Sequence of chain 1.A:
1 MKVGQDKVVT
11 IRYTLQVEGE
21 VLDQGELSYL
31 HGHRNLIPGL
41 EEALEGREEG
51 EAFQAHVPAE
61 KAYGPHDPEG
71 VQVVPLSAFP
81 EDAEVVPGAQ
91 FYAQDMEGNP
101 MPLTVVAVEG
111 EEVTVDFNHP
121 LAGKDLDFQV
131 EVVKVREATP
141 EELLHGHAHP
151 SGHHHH

A small-molecule ligand and the protein it binds are described below.
Small molecule (SMILES): CC(C)C[C@H](NC(=O)[C@H](C)NC(=O)[C@H](CCCCN)NC(=O)[C@H](C)N)C(=O)N1CCC[C@H]1C(=O)N[C@@H](Cc1ccccc1)C(=O)N[C@@H](C)C=O

Binding-site contacts:
Ligand atom C contacts residue TYR63 of chain 1.A at 3.8 Å (hydrophobic).
Ligand atom O contacts residue TYR13 of chain 1.A at 3.9 Å.
Ligand atom C contacts residue HIS153 of chain 1.A at 3.9 Å.
Ligand atom CA contacts residue ASN35 of chain 1.A at 3.6 Å.
Ligand atom CB contacts residue ILE37 of chain 1.A at 3.9 Å (hydrophobic).
Ligand atom CB contacts residue LEU36 of chain 1.A at 4.0 Å (hydrophobic).
Ligand atom CG contacts residue PHE128 of chain 1.A at 3.6 Å (hydrophobic).
Ligand atom CB contacts residue TYR63 of chain 1.A at 4.0 Å (hydrophobic).
Ligand atom O contacts residue ILE37 of chain 1.A at 3.3 Å (h-bond).
Ligand atom O contacts residue LEU36 of chain 1.A at 3.5 Å.
Ligand atom CD contacts residue TYR63 of chain 1.A at 3.6 Å (hydrophobic).
Ligand atom CA contacts residue TYR63 of chain 1.A at 4.0 Å (hydrophobic).
Ligand atom C contacts residue LEU36 of chain 1.A at 3.8 Å (hydrophobic).
Ligand atom CA contacts residue TYR63 of chain 1.A at 4.1 Å (hydrophobic).
Ligand atom CD1 contacts residue HIS119 of chain 1.A at 3.2 Å.
Ligand atom CB contacts residue LEU36 of chain 1.A at 3.8 Å (hydrophobic).
Ligand atom CB contacts residue LEU121 of chain 1.A at 3.9 Å (hydrophobic).
Ligand atom CB contacts residue ASP23 of chain 1.A at 3.6 Å.
Ligand atom C contacts residue ASN35 of chain 1.A at 4.0 Å.
Ligand atom O contacts residue HIS153 of chain 1.A at 3.0 Å.
Ligand atom C contacts residue LEU121 of chain 1.A at 4.0 Å (hydrophobic).
Ligand atom CA contacts residue LEU27 of chain 1.A at 4.0 Å (hydrophobic).
Ligand atom N contacts residue ASN35 of chain 1.A at 3.4 Å (h-bond).
Ligand atom O contacts residue LEU121 of chain 1.A at 4.1 Å.
Ligand atom CG contacts residue LEU40 of chain 1.A at 4.0 Å (hydrophobic).
Ligand atom CB contacts residue TYR13 of chain 1.A at 3.7 Å (hydrophobic).
Ligand atom O contacts residue HIS156 of chain 1.A at 3.5 Å (h-bond).
Ligand atom CB contacts residue LEU15 of chain 1.A at 3.4 Å (hydrophobic).
Ligand atom O contacts residue TYR63 of chain 1.A at 2.8 Å (h-bond).
Ligand atom O contacts residue HIS156 of chain 1.A at 3.9 Å.
Ligand atom N contacts residue TYR63 of chain 1.A at 3.5 Å (h-bond).
Ligand atom CA contacts residue TYR63 of chain 1.A at 3.0 Å (hydrophobic).
Ligand atom CE1 contacts residue HIS119 of chain 1.A at 3.4 Å.
Ligand atom O contacts residue TYR63 of chain 1.A at 3.7 Å.
Ligand atom C contacts residue TYR63 of chain 1.A at 3.5 Å (hydrophobic).
Ligand atom O contacts residue HIS119 of chain 1.A at 3.2 Å.
Ligand atom C contacts residue TYR63 of chain 1.A at 3.9 Å (hydrophobic).
Ligand atom N contacts residue TYR63 of chain 1.A at 2.6 Å (h-bond).
Ligand atom CD2 contacts residue HIS153 of chain 1.A at 3.3 Å.
Ligand atom CB contacts residue ASN35 of chain 1.A at 3.7 Å.